A protein and the small-molecule ligand that binds it are described below.
Small molecule (SMILES): CC(=O)N[C@H]1[C@H](O[C@H]2[C@H](O[C@@H]3O[C@@H](C)[C@@H](O)[C@@H](O)[C@@H]3O)[C@@H](NC(C)=O)CO[C@@H]2CO[C@@H]2O[C@@H](C)[C@@H](O)[C@@H](O)[C@@H]2O)O[C@H](CO)[C@@H](O[C@@H]2O[C@H](CO)[C@@H](O)[C@H](O[C@H]3O[C@H](CO)[C@@H](O)[C@H](O)[C@@H]3O)[C@@H]2O)[C@@H]1O

Binding-site contacts:
Ligand atom O3 contacts residue PRO26 of chain 1.B at 2.9 Å (h-bond).
Ligand atom C8 contacts residue TYR121 of chain 1.A at 3.3 Å (hydrophobic).
Ligand atom O5 contacts residue ASN149 of chain 1.A at 2.4 Å (h-bond).
Ligand atom C3 contacts residue ASN149 of chain 1.A at 3.8 Å.
Ligand atom C8 contacts residue ASN149 of chain 1.A at 4.0 Å.
Ligand atom C6 contacts residue TYR121 of chain 1.A at 4.1 Å (hydrophobic).
Ligand atom C6 contacts residue PHE155 of chain 1.A at 3.9 Å (hydrophobic).
Ligand atom C8 contacts residue LEU24 of chain 1.B at 3.8 Å (hydrophobic).
Ligand atom C1 contacts residue ASN175 of chain 1.A at 3.6 Å.
Ligand atom C1 contacts residue TYR121 of chain 1.A at 3.7 Å (hydrophobic).
Ligand atom C2 contacts residue ASN175 of chain 1.A at 4.1 Å.
Ligand atom O6 contacts residue PRO26 of chain 1.B at 3.4 Å.
Ligand atom C3 contacts residue ASN175 of chain 1.A at 4.0 Å.
Ligand atom O3 contacts residue ASN175 of chain 1.A at 3.3 Å (h-bond).
Ligand atom O7 contacts residue ASN149 of chain 1.A at 3.5 Å (h-bond).
Ligand atom O5 contacts residue TYR121 of chain 1.A at 3.8 Å.
Ligand atom C8 contacts residue LYS123 of chain 1.A at 3.6 Å.
Ligand atom C1 contacts residue ASN149 of chain 1.A at 1.4 Å.
Ligand atom O7 contacts residue TYR121 of chain 1.A at 3.8 Å.
Ligand atom C7 contacts residue ASN149 of chain 1.A at 3.4 Å.
Ligand atom C8 contacts residue SO41 of chain 1.G at 3.9 Å.
Ligand atom O3 contacts residue GLY27 of chain 1.B at 3.7 Å.
Ligand atom C8 contacts residue ARG122 of chain 1.A at 3.9 Å.
Ligand atom C5 contacts residue TYR121 of chain 1.A at 3.7 Å (hydrophobic).
Ligand atom C5 contacts residue ASN149 of chain 1.A at 3.7 Å.
Ligand atom C3 contacts residue TYR121 of chain 1.A at 4.0 Å (hydrophobic).
Ligand atom C7 contacts residue LEU24 of chain 1.B at 4.1 Å (hydrophobic).
Ligand atom C3 contacts residue PRO26 of chain 1.B at 3.6 Å (hydrophobic).
Ligand atom C2 contacts residue ASN149 of chain 1.A at 2.4 Å.
Ligand atom O5 contacts residue ASN175 of chain 1.A at 3.6 Å.
Ligand atom C7 contacts residue ASN175 of chain 1.A at 4.0 Å.
Ligand atom C1 contacts residue TYR121 of chain 1.A at 4.2 Å (hydrophobic).
Ligand atom C7 contacts residue TYR121 of chain 1.A at 3.6 Å (hydrophobic).
Ligand atom N2 contacts residue ASN149 of chain 1.A at 2.9 Å (h-bond).
Ligand atom O7 contacts residue LEU24 of chain 1.B at 3.7 Å.
Ligand atom N2 contacts residue TYR121 of chain 1.A at 2.9 Å (h-bond).
Ligand atom O2 contacts residue PRO26 of chain 1.B at 4.0 Å.
Ligand atom O7 contacts residue ASN175 of chain 1.A at 3.0 Å (h-bond).
Ligand atom C4 contacts residue ASN175 of chain 1.A at 3.9 Å.
Ligand atom C2 contacts residue TYR121 of chain 1.A at 4.0 Å (hydrophobic).

Sequence of chain 1.B:
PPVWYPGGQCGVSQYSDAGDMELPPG

Sequence of chain 1.A:
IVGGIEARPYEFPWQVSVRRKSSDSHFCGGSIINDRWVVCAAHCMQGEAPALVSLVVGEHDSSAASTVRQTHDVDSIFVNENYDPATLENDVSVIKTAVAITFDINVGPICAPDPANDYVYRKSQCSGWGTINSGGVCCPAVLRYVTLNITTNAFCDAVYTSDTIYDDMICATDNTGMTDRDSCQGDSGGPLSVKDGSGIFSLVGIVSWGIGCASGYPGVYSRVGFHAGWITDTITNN